Binding-site contacts:
Ligand atom C4 contacts residue ASN77 of chain 59.F at 4.2 Å.
Ligand atom C3 contacts residue ASN77 of chain 59.F at 3.7 Å.
Ligand atom C7 contacts residue NAG1 of chain 59.L at 4.3 Å.
Ligand atom O5 contacts residue NAG1 of chain 59.L at 4.2 Å.
Ligand atom C7 contacts residue ASN77 of chain 59.F at 2.7 Å.
Ligand atom O7 contacts residue ASN77 of chain 59.F at 2.3 Å (h-bond).
Ligand atom C1 contacts residue NAG1 of chain 59.L at 3.4 Å.
Ligand atom C8 contacts residue ASN77 of chain 59.F at 4.1 Å.
Ligand atom C5 contacts residue ASN77 of chain 59.F at 3.7 Å.
Ligand atom N2 contacts residue ASN77 of chain 59.F at 2.8 Å (h-bond).
Ligand atom N2 contacts residue NAG1 of chain 59.L at 4.2 Å.
Ligand atom C6 contacts residue THR94 of chain 59.F at 4.0 Å.
Ligand atom C5 contacts residue NAG1 of chain 59.L at 4.5 Å.
Ligand atom O5 contacts residue ASN77 of chain 59.F at 2.4 Å (h-bond).
Ligand atom O5 contacts residue THR94 of chain 59.F at 3.8 Å.
Ligand atom O6 contacts residue THR94 of chain 59.F at 4.0 Å.
Ligand atom C8 contacts residue NAG1 of chain 59.L at 4.3 Å.
Ligand atom C1 contacts residue ASN77 of chain 59.F at 1.5 Å.
Ligand atom C2 contacts residue ASN77 of chain 59.F at 2.3 Å.
Ligand atom C2 contacts residue NAG1 of chain 59.L at 4.3 Å.

Sequence of chain 59.F:
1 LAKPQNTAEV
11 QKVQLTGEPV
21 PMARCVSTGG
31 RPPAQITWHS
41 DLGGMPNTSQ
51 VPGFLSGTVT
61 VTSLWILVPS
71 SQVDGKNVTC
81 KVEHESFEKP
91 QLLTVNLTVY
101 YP

A small-molecule ligand and the protein it binds are described below.
Small molecule (SMILES): CC(=O)N[C@H]1[C@H](O[C@H]2[C@H](O)[C@@H](NC(C)=O)CO[C@@H]2CO)O[C@H](CO)[C@@H](O)[C@@H]1O